Sequence of chain 1.I:
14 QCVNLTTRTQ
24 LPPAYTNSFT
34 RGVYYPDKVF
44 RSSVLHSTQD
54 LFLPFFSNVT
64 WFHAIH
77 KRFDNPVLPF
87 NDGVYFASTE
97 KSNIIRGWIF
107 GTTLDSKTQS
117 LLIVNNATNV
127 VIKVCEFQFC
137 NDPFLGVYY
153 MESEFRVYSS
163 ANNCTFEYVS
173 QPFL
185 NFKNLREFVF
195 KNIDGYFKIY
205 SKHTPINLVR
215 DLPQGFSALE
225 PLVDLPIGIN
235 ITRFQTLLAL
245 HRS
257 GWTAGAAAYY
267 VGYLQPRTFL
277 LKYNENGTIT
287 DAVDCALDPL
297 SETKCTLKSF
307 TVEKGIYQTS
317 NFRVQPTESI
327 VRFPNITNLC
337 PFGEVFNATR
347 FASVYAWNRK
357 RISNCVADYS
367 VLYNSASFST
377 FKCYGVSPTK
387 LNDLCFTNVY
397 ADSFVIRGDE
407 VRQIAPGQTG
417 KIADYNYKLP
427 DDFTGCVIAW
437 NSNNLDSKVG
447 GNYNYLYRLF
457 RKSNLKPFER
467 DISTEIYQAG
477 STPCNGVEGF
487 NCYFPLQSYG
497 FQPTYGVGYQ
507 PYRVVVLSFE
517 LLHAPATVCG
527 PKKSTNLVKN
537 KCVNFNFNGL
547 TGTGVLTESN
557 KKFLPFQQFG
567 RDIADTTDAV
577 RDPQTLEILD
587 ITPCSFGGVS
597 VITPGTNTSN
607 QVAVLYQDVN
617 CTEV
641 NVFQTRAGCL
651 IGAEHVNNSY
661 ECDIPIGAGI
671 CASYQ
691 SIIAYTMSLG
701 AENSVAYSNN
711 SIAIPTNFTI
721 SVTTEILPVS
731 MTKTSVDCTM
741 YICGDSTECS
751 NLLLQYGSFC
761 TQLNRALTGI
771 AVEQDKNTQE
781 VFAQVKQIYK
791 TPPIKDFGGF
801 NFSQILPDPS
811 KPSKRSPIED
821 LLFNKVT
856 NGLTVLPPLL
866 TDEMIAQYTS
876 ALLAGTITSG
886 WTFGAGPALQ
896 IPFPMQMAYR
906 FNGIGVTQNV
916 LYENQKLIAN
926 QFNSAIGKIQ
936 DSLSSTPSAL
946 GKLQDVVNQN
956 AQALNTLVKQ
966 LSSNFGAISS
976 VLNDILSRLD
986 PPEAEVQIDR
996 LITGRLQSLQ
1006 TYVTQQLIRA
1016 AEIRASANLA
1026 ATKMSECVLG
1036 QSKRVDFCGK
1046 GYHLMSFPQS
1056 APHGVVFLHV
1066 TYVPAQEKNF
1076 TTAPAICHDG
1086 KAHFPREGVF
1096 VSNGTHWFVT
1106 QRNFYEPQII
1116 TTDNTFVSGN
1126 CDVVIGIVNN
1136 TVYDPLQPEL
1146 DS

The protein below binds the small molecule below.
Small molecule (SMILES): CC(=O)N[C@H]1[C@H](O[C@H]2[C@H](O)[C@@H](NC(C)=O)CO[C@@H]2CO)O[C@H](CO)[C@@H](O)[C@@H]1O

Binding-site contacts:
Ligand atom N2 contacts residue ASN801 of chain 1.I at 3.0 Å (h-bond).
Ligand atom O7 contacts residue ASN801 of chain 1.I at 3.9 Å.
Ligand atom C3 contacts residue ASN801 of chain 1.I at 3.8 Å.
Ligand atom C2 contacts residue ASN801 of chain 1.I at 2.5 Å.
Ligand atom O6 contacts residue GLN804 of chain 1.I at 4.0 Å.
Ligand atom C8 contacts residue GLN804 of chain 1.I at 4.2 Å.
Ligand atom O5 contacts residue ASN801 of chain 1.I at 2.3 Å (h-bond).
Ligand atom C5 contacts residue SER803 of chain 1.I at 3.3 Å.
Ligand atom C6 contacts residue GLN804 of chain 1.I at 3.4 Å.
Ligand atom C5 contacts residue GLN804 of chain 1.I at 4.2 Å.
Ligand atom O5 contacts residue SER803 of chain 1.I at 3.2 Å (h-bond).
Ligand atom C7 contacts residue ASN801 of chain 1.I at 3.7 Å.
Ligand atom C6 contacts residue SER803 of chain 1.I at 3.6 Å.
Ligand atom C5 contacts residue ASN801 of chain 1.I at 3.6 Å.
Ligand atom C1 contacts residue ASN801 of chain 1.I at 1.4 Å.
Ligand atom C4 contacts residue ASN801 of chain 1.I at 4.2 Å.
Ligand atom C1 contacts residue SER803 of chain 1.I at 3.6 Å.
Ligand atom O6 contacts residue SER803 of chain 1.I at 4.4 Å.